Binding-site contacts:
Ligand atom C5 contacts residue ASN269 of chain 1.A at 3.7 Å.
Ligand atom C2 contacts residue ASN269 of chain 1.A at 2.5 Å.
Ligand atom C1 contacts residue ASN269 of chain 1.A at 1.4 Å.
Ligand atom O5 contacts residue GLU268 of chain 1.A at 4.1 Å.
Ligand atom O7 contacts residue ASN269 of chain 1.A at 3.6 Å.
Ligand atom O5 contacts residue ASN267 of chain 1.A at 4.5 Å.
Ligand atom C7 contacts residue ASN269 of chain 1.A at 3.7 Å.
Ligand atom C3 contacts residue ASN269 of chain 1.A at 3.9 Å.
Ligand atom C4 contacts residue ASN269 of chain 1.A at 4.3 Å.
Ligand atom C1 contacts residue GLU268 of chain 1.A at 4.5 Å.
Ligand atom C2 contacts residue GLU268 of chain 1.A at 4.2 Å.
Ligand atom O5 contacts residue ASN269 of chain 1.A at 2.4 Å (h-bond).
Ligand atom N2 contacts residue ASN269 of chain 1.A at 3.0 Å (h-bond).

Sequence of chain 1.A:
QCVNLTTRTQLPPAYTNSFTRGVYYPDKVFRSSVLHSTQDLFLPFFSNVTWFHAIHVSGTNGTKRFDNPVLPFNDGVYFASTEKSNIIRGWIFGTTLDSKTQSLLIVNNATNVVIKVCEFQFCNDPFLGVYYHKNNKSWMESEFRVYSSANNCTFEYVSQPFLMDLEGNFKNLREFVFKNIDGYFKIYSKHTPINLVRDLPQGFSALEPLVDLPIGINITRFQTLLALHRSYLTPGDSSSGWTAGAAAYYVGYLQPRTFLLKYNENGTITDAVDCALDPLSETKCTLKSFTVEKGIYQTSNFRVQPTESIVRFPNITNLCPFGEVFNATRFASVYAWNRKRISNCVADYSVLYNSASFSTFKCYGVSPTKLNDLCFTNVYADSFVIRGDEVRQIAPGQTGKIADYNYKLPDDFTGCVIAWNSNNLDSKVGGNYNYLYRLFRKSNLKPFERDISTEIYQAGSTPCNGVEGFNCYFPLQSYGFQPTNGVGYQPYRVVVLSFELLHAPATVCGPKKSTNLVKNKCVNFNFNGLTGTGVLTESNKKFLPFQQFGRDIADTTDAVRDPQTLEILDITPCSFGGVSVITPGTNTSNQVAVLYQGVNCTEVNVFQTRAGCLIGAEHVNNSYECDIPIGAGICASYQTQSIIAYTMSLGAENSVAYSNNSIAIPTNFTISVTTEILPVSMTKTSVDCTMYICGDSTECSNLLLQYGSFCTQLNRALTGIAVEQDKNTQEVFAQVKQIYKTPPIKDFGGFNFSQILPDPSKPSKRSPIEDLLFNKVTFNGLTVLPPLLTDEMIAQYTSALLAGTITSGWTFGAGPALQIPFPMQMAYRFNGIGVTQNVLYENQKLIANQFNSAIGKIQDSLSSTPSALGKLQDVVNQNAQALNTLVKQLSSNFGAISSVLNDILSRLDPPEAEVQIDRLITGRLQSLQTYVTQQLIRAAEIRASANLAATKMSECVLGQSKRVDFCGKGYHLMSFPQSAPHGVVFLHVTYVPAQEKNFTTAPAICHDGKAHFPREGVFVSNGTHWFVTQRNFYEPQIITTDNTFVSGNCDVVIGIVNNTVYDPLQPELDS

The protein below binds the small molecule below.
Small molecule (SMILES): CC(=O)N[C@@H]1[C@@H](O)[C@H](O)[C@@H](CO)O[C@H]1O